Binding-site contacts:
Ligand atom C7 contacts residue ASN155 of chain 1.A at 4.0 Å.
Ligand atom N2 contacts residue ASN155 of chain 1.A at 2.9 Å (h-bond).
Ligand atom C4 contacts residue ASN155 of chain 1.A at 4.2 Å.
Ligand atom O5 contacts residue ASN155 of chain 1.A at 2.4 Å (h-bond).
Ligand atom C2 contacts residue ASN155 of chain 1.A at 2.5 Å.
Ligand atom C5 contacts residue ASN155 of chain 1.A at 3.7 Å.
Ligand atom C3 contacts residue ASN155 of chain 1.A at 3.8 Å.
Ligand atom C1 contacts residue ASN155 of chain 1.A at 1.4 Å.

Sequence of chain 1.A:
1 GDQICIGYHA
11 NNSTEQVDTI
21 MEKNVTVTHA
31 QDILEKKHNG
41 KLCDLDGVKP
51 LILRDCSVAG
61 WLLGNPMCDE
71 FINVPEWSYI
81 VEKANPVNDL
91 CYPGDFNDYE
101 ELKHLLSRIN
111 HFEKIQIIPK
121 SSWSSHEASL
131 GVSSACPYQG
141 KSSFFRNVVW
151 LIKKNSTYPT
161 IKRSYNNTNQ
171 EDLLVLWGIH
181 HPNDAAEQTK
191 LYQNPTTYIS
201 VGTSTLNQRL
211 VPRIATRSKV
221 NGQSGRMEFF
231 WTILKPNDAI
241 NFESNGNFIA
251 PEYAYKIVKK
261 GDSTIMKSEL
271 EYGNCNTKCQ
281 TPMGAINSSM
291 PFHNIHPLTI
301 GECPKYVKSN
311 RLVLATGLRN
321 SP

This small molecule binds to this protein.
Small molecule (SMILES): CC(=O)N[C@@H]1[C@@H](O)[C@H](O)[C@@H](CO)O[C@H]1O